Sequence of chain 1.D:
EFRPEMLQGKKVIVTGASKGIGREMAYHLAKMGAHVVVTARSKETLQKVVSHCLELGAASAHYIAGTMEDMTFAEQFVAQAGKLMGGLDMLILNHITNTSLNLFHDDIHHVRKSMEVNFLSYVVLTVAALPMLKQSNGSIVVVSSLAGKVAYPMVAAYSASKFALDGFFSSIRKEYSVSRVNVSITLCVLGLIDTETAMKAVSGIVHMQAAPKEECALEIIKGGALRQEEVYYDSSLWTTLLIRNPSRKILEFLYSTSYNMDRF

A small-molecule ligand and the protein it binds are described below.
Small molecule (SMILES): COc1ccc(OC(C)(C)C(=O)NC2[C@@H]3CC4C[C@H]2CC(C(N)=O)(C4)C3)cc1

Binding-site contacts:
Ligand atom C19 contacts residue ALA147 of chain 1.C at 3.9 Å (hydrophobic).
Ligand atom C2 contacts residue ALA201 of chain 1.C at 3.9 Å (hydrophobic).
Ligand atom C26 contacts residue TYR152 of chain 1.C at 3.9 Å (hydrophobic).
Ligand atom C24 contacts residue TYR152 of chain 1.C at 3.6 Å (hydrophobic).
Ligand atom C3 contacts residue ALA201 of chain 1.C at 3.8 Å (hydrophobic).
Ligand atom N13 contacts residue THR197 of chain 1.C at 3.5 Å.
Ligand atom C10 contacts residue NAP1 of chain 1.M at 3.5 Å.
Ligand atom O27 contacts residue TYR152 of chain 1.C at 3.9 Å.
Ligand atom C28 contacts residue VAL206 of chain 1.C at 3.8 Å (hydrophobic).
Ligand atom N11 contacts residue NAP1 of chain 1.M at 3.9 Å.
Ligand atom O27 contacts residue TYR259 of chain 1.D at 3.5 Å.
Ligand atom C25 contacts residue VAL206 of chain 1.C at 3.8 Å (hydrophobic).
Ligand atom C10 contacts residue ALA198 of chain 1.C at 3.8 Å (hydrophobic).
Ligand atom C7 contacts residue ALA198 of chain 1.C at 3.7 Å (hydrophobic).
Ligand atom O17 contacts residue NAP1 of chain 1.M at 3.0 Å.
Ligand atom C7 contacts residue NAP1 of chain 1.M at 3.7 Å.
Ligand atom N13 contacts residue ILE96 of chain 1.C at 3.7 Å.
Ligand atom N13 contacts residue NAP1 of chain 1.M at 3.2 Å (h-bond).
Ligand atom C28 contacts residue PRO153 of chain 1.C at 3.2 Å (hydrophobic).
Ligand atom C20 contacts residue LEU192 of chain 1.C at 3.6 Å (hydrophobic).
Ligand atom C25 contacts residue MET208 of chain 1.C at 3.5 Å (hydrophobic).
Ligand atom C15 contacts residue SER145 of chain 1.C at 3.7 Å.
Ligand atom C6 contacts residue TYR158 of chain 1.C at 3.7 Å (hydrophobic).
Ligand atom C5 contacts residue TYR158 of chain 1.C at 3.6 Å (hydrophobic).
Ligand atom O14 contacts residue ILE96 of chain 1.C at 3.3 Å.
Ligand atom C12 contacts residue THR197 of chain 1.C at 3.7 Å.
Ligand atom O17 contacts residue SER145 of chain 1.C at 2.7 Å (h-bond).
Ligand atom O14 contacts residue THR197 of chain 1.C at 3.6 Å.
Ligand atom O27 contacts residue VAL206 of chain 1.C at 3.4 Å.
Ligand atom O14 contacts residue THR99 of chain 1.C at 3.5 Å.
Ligand atom C9 contacts residue NAP1 of chain 1.M at 3.8 Å.
Ligand atom C26 contacts residue MET208 of chain 1.C at 3.8 Å (hydrophobic).
Ligand atom O18 contacts residue LEU192 of chain 1.C at 3.9 Å.
Ligand atom C15 contacts residue NAP1 of chain 1.M at 3.6 Å.
Ligand atom O17 contacts residue TYR158 of chain 1.C at 3.0 Å (h-bond).
Ligand atom C12 contacts residue ILE96 of chain 1.C at 3.5 Å (hydrophobic).
Ligand atom C24 contacts residue VAL206 of chain 1.C at 3.5 Å (hydrophobic).
Ligand atom C25 contacts residue TYR152 of chain 1.C at 3.6 Å (hydrophobic).
Ligand atom C19 contacts residue SER145 of chain 1.C at 3.8 Å.
Ligand atom C20 contacts residue GLY191 of chain 1.C at 3.9 Å.

Sequence of chain 1.C:
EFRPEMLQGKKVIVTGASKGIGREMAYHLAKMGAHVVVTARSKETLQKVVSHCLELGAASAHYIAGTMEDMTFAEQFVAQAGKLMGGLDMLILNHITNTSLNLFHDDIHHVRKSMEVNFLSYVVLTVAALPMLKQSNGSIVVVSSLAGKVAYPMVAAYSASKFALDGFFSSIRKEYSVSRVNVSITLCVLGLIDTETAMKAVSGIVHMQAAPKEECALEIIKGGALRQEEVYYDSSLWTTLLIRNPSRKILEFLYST